Sequence of chain 4.C:
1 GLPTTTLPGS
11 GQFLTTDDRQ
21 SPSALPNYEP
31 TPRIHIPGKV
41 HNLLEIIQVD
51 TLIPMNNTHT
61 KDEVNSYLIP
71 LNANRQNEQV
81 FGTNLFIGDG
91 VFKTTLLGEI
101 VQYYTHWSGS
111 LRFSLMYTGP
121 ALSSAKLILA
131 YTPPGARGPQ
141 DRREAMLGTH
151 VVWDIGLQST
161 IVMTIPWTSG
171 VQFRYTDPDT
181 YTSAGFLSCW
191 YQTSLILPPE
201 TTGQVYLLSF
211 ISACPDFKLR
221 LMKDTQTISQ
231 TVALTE

Sequence of chain 3.C:
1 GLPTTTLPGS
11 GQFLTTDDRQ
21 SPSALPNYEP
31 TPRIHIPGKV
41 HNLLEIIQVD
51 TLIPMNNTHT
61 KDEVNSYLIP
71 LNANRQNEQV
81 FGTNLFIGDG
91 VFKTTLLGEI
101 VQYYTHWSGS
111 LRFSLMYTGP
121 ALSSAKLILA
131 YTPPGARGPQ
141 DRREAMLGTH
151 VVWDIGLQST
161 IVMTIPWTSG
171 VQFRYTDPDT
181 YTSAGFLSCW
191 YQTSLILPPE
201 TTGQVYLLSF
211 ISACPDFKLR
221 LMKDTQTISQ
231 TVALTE

The protein below binds the small molecule below.
Small molecule (SMILES): Cc1cc(CCCOc2c(C)cc(-c3noc(C(F)(F)F)n3)cc2C)on1

Sequence of chain 4.A:
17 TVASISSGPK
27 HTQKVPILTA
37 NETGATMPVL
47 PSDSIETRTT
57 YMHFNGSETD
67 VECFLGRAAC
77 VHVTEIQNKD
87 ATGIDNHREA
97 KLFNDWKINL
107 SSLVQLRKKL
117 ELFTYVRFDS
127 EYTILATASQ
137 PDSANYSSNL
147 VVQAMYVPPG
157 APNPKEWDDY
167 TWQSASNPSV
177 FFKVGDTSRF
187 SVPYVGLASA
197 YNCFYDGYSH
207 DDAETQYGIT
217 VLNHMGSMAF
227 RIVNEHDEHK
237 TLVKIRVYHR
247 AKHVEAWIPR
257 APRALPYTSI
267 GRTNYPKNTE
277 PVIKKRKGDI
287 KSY

Binding-site contacts:
Ligand atom C3B contacts residue MET224 of chain 4.A at 3.6 Å (hydrophobic).
Ligand atom CM2 contacts residue MET224 of chain 4.A at 3.5 Å (hydrophobic).
Ligand atom F3 contacts residue TYR152 of chain 4.A at 3.6 Å.
Ligand atom CM2 contacts residue TYR128 of chain 4.A at 3.4 Å (hydrophobic).
Ligand atom C2C contacts residue TYR128 of chain 4.A at 3.2 Å (hydrophobic).
Ligand atom N1A contacts residue PHE186 of chain 4.A at 3.5 Å.
Ligand atom F2 contacts residue PHE186 of chain 4.A at 3.1 Å.
Ligand atom F3 contacts residue PRO174 of chain 4.A at 3.1 Å.
Ligand atom C4 contacts residue LEU106 of chain 4.A at 3.3 Å (hydrophobic).
Ligand atom N1A contacts residue PRO174 of chain 4.A at 3.5 Å.
Ligand atom C3C contacts residue TYR128 of chain 4.A at 3.1 Å (hydrophobic).
Ligand atom C5B contacts residue TYR152 of chain 4.A at 3.4 Å (hydrophobic).
Ligand atom F3 contacts residue VAL176 of chain 4.A at 3.6 Å.
Ligand atom CM3 contacts residue ASN219 of chain 4.A at 3.5 Å.
Ligand atom F1 contacts residue MET224 of chain 4.A at 3.7 Å.
Ligand atom N3A contacts residue PHE186 of chain 4.A at 3.1 Å.
Ligand atom C2A contacts residue TYR152 of chain 4.A at 3.5 Å (hydrophobic).
Ligand atom CM4 contacts residue VAL176 of chain 4.A at 3.7 Å (hydrophobic).
Ligand atom CM6 contacts residue VAL191 of chain 4.A at 3.7 Å (hydrophobic).
Ligand atom C4B contacts residue TYR152 of chain 4.A at 3.6 Å (hydrophobic).
Ligand atom O1A contacts residue PHE186 of chain 4.A at 3.4 Å.
Ligand atom N1A contacts residue ALA24 of chain 4.C at 3.3 Å.
Ligand atom F3 contacts residue SER175 of chain 4.A at 2.8 Å.
Ligand atom F1 contacts residue PHE186 of chain 4.A at 3.3 Å.
Ligand atom C3A contacts residue PHE186 of chain 4.A at 3.1 Å (hydrophobic).
Ligand atom CM4 contacts residue ALA150 of chain 4.A at 3.7 Å (hydrophobic).
Ligand atom CM6 contacts residue TYR152 of chain 4.A at 3.4 Å (hydrophobic).
Ligand atom C4 contacts residue TYR197 of chain 4.A at 3.7 Å (hydrophobic).
Ligand atom F2 contacts residue VAL176 of chain 4.A at 2.7 Å.
Ligand atom O1A contacts residue PRO174 of chain 4.A at 3.4 Å.
Ligand atom F3 contacts residue ALA150 of chain 4.A at 3.0 Å.
Ligand atom CM4 contacts residue PHE186 of chain 4.A at 3.5 Å (hydrophobic).
Ligand atom N3A contacts residue TYR152 of chain 4.A at 3.5 Å.
Ligand atom C1C contacts residue TYR197 of chain 4.A at 3.7 Å (hydrophobic).
Ligand atom O1A contacts residue ALA24 of chain 4.C at 3.4 Å.
Ligand atom C3 contacts residue LEU106 of chain 4.A at 3.4 Å (hydrophobic).
Ligand atom C1C contacts residue TYR128 of chain 4.A at 3.3 Å (hydrophobic).
Ligand atom C2A contacts residue PHE186 of chain 4.A at 3.3 Å (hydrophobic).
Ligand atom C6B contacts residue TYR152 of chain 4.A at 3.6 Å (hydrophobic).
Ligand atom O1 contacts residue MET221 of chain 4.A at 3.7 Å.